Sequence of chain 6.A:
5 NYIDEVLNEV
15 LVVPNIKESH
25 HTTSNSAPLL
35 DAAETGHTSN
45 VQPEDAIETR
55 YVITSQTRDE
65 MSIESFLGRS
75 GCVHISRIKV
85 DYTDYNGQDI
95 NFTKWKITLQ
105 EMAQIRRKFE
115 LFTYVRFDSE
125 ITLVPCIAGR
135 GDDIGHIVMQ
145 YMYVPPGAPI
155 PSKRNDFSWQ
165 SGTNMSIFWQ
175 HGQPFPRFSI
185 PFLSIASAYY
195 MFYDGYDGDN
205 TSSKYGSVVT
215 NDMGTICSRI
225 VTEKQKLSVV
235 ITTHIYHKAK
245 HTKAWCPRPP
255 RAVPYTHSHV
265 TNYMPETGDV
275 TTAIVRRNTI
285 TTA

The small molecule below binds the protein below.
Small molecule (SMILES): COc1ccc(N2CCN(c3cccc(C)c3)CC2)nn1

Binding-site contacts:
Ligand atom C1 contacts residue TYR194 of chain 6.A at 4.2 Å (hydrophobic).
Ligand atom C14 contacts residue LEU187 of chain 6.A at 4.3 Å (hydrophobic).
Ligand atom C16 contacts residue TYR147 of chain 6.A at 4.3 Å (hydrophobic).
Ligand atom C13 contacts residue ILE101 of chain 6.A at 3.4 Å (hydrophobic).
Ligand atom C18 contacts residue ILE125 of chain 6.A at 4.2 Å (hydrophobic).
Ligand atom C18 contacts residue ILE220 of chain 6.A at 4.3 Å (hydrophobic).
Ligand atom N4 contacts residue TYR193 of chain 6.A at 3.5 Å.
Ligand atom C6 contacts residue THR102 of chain 6.A at 4.3 Å.
Ligand atom C1 contacts residue MET195 of chain 6.A at 4.3 Å (hydrophobic).
Ligand atom C17 contacts residue ILE220 of chain 6.A at 3.9 Å (hydrophobic).
Ligand atom C21 contacts residue TYR147 of chain 6.A at 2.7 Å (hydrophobic).
Ligand atom C18 contacts residue PHE182 of chain 6.A at 4.0 Å (hydrophobic).
Ligand atom C1 contacts residue TYR193 of chain 6.A at 3.8 Å (hydrophobic).
Ligand atom C17 contacts residue ILE101 of chain 6.A at 3.8 Å (hydrophobic).
Ligand atom C17 contacts residue TYR147 of chain 6.A at 4.0 Å (hydrophobic).
Ligand atom C15 contacts residue ILE101 of chain 6.A at 4.1 Å (hydrophobic).
Ligand atom O2 contacts residue TYR193 of chain 6.A at 3.4 Å.
Ligand atom C3 contacts residue TYR193 of chain 6.A at 3.8 Å (hydrophobic).
Ligand atom C3 contacts residue PHE121 of chain 6.A at 4.4 Å (hydrophobic).
Ligand atom C10 contacts residue HIS241 of chain 6.A at 3.6 Å.
Ligand atom C11 contacts residue HIS241 of chain 6.A at 3.7 Å.
Ligand atom C13 contacts residue THR102 of chain 6.A at 4.3 Å.
Ligand atom C16 contacts residue ILE101 of chain 6.A at 3.5 Å (hydrophobic).
Ligand atom C10 contacts residue SER123 of chain 6.A at 4.2 Å.
Ligand atom C3 contacts residue LEU103 of chain 6.A at 4.2 Å (hydrophobic).
Ligand atom C7 contacts residue THR102 of chain 6.A at 4.2 Å.
Ligand atom C21 contacts residue ILE220 of chain 6.A at 3.5 Å (hydrophobic).
Ligand atom C7 contacts residue LEU103 of chain 6.A at 3.2 Å (hydrophobic).
Ligand atom C20 contacts residue ILE125 of chain 6.A at 3.4 Å (hydrophobic).
Ligand atom N5 contacts residue TYR193 of chain 6.A at 4.0 Å.
Ligand atom C14 contacts residue MET217 of chain 6.A at 3.9 Å (hydrophobic).
Ligand atom C8 contacts residue PHE121 of chain 6.A at 4.3 Å (hydrophobic).
Ligand atom C14 contacts residue ILE101 of chain 6.A at 4.1 Å (hydrophobic).
Ligand atom O2 contacts residue MET195 of chain 6.A at 4.4 Å.
Ligand atom C19 contacts residue ILE125 of chain 6.A at 3.2 Å (hydrophobic).
Ligand atom C8 contacts residue LEU103 of chain 6.A at 3.1 Å (hydrophobic).
Ligand atom C21 contacts residue ILE101 of chain 6.A at 4.0 Å (hydrophobic).
Ligand atom C1 contacts residue ASN215 of chain 6.A at 3.6 Å.
Ligand atom N4 contacts residue MET217 of chain 6.A at 3.3 Å.
Ligand atom N5 contacts residue MET217 of chain 6.A at 3.3 Å (h-bond).